Sequence of chain 1.B:
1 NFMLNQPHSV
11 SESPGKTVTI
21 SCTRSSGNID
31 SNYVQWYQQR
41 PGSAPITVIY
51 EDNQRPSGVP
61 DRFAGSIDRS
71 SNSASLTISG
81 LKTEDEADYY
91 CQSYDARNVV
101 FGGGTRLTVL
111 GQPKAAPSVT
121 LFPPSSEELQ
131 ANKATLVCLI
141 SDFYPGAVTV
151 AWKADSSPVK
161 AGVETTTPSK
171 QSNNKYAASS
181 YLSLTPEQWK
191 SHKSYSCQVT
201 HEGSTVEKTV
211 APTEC

Binding-site contacts:
Ligand atom C2 contacts residue TYR90 of chain 1.A at 3.8 Å (hydrophobic).
Ligand atom C19 contacts residue TYR50 of chain 1.B at 3.4 Å (hydrophobic).
Ligand atom C9 contacts residue PHE101 of chain 1.A at 3.8 Å (hydrophobic).
Ligand atom C20 contacts residue TYR50 of chain 1.B at 3.5 Å (hydrophobic).
Ligand atom C5 contacts residue TYR90 of chain 1.A at 3.6 Å (hydrophobic).
Ligand atom O4 contacts residue THR47 of chain 1.B at 2.7 Å (h-bond).
Ligand atom C22 contacts residue VAL99 of chain 1.A at 3.6 Å (hydrophobic).
Ligand atom O2 contacts residue PHE101 of chain 1.A at 2.8 Å (h-bond).
Ligand atom C8 contacts residue PRO45 of chain 1.B at 3.7 Å (hydrophobic).
Ligand atom C6 contacts residue PHE101 of chain 1.A at 3.5 Å (hydrophobic).
Ligand atom O2 contacts residue VAL100 of chain 1.A at 3.8 Å.
Ligand atom C5 contacts residue PHE101 of chain 1.A at 3.5 Å (hydrophobic).
Ligand atom C24 contacts residue PRO45 of chain 1.B at 3.4 Å (hydrophobic).
Ligand atom C contacts residue TYR37 of chain 1.B at 3.6 Å (hydrophobic).
Ligand atom C10 contacts residue PRO45 of chain 1.B at 3.5 Å (hydrophobic).
Ligand atom C1 contacts residue PHE101 of chain 1.B at 3.7 Å (hydrophobic).
Ligand atom C24 contacts residue PHE101 of chain 1.A at 3.7 Å (hydrophobic).
Ligand atom C26 contacts residue PHE101 of chain 1.A at 3.4 Å (hydrophobic).
Ligand atom C16 contacts residue THR47 of chain 1.B at 3.5 Å.
Ligand atom N3 contacts residue VAL99 of chain 1.A at 3.8 Å.
Ligand atom C8 contacts residue PHE101 of chain 1.A at 3.4 Å (hydrophobic).
Ligand atom C26 contacts residue TYR37 of chain 1.B at 3.8 Å (hydrophobic).
Ligand atom C14 contacts residue VAL99 of chain 1.A at 3.6 Å (hydrophobic).
Ligand atom C contacts residue PRO45 of chain 1.B at 3.8 Å (hydrophobic).
Ligand atom C7 contacts residue PRO45 of chain 1.B at 3.6 Å (hydrophobic).
Ligand atom C9 contacts residue THR47 of chain 1.B at 3.5 Å.
Ligand atom N5 contacts residue VAL99 of chain 1.A at 2.8 Å (h-bond).
Ligand atom O contacts residue PHE101 of chain 1.A at 3.4 Å.
Ligand atom O contacts residue THR47 of chain 1.B at 3.4 Å (h-bond).
Ligand atom C9 contacts residue PRO45 of chain 1.B at 3.7 Å (hydrophobic).
Ligand atom N3 contacts residue TYR50 of chain 1.B at 3.3 Å.
Ligand atom C20 contacts residue VAL99 of chain 1.A at 3.7 Å (hydrophobic).
Ligand atom C15 contacts residue THR47 of chain 1.B at 3.7 Å.
Ligand atom C6 contacts residue TYR90 of chain 1.A at 3.8 Å (hydrophobic).
Ligand atom O4 contacts residue ILE46 of chain 1.B at 3.8 Å.
Ligand atom C7 contacts residue PHE101 of chain 1.A at 3.3 Å (hydrophobic).
Ligand atom O contacts residue TYR37 of chain 1.B at 3.8 Å.
Ligand atom C23 contacts residue PHE101 of chain 1.A at 3.7 Å (hydrophobic).
Ligand atom C4 contacts residue PHE101 of chain 1.A at 3.5 Å (hydrophobic).
Ligand atom C3 contacts residue TYR90 of chain 1.A at 3.5 Å (hydrophobic).

Sequence of chain 1.A:
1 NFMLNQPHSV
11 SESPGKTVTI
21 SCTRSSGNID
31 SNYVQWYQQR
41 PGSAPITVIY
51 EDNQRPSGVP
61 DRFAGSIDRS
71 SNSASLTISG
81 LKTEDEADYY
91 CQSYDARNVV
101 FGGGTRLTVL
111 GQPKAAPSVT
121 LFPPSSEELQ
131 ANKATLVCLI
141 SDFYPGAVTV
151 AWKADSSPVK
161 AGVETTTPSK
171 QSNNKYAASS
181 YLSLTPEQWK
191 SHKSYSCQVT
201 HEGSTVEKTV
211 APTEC

This small molecule binds to this protein.
Small molecule (SMILES): CCN(CC)c1ccc2c(C)c(CCN3C(=O)NC4(CCN(C(=O)c5cnc[nH]5)CC4)C3=O)c(=O)oc2c1